Sequence of chain 1.A:
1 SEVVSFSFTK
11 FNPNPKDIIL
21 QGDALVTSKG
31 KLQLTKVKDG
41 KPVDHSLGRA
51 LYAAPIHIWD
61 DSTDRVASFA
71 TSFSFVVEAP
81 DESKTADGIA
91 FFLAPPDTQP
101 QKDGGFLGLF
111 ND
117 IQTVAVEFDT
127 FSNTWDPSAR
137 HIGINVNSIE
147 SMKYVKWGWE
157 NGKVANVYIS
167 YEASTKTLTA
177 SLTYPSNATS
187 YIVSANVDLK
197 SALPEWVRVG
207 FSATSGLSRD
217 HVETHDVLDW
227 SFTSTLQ

Binding-site contacts:
Ligand atom CA contacts residue A2G1 of chain 1.J at 3.7 Å.
Ligand atom O contacts residue SO41 of chain 1.E at 4.4 Å.
Ligand atom OG contacts residue A2G1 of chain 1.J at 1.4 Å.
Ligand atom CB contacts residue A2G1 of chain 1.J at 2.4 Å.
Ligand atom OG contacts residue PHE127 of chain 1.A at 4.2 Å.
Ligand atom O contacts residue A2G1 of chain 1.J at 4.4 Å.
Ligand atom CA contacts residue SO41 of chain 1.D at 3.8 Å.
Ligand atom CA contacts residue PHE127 of chain 1.A at 4.5 Å (hydrophobic).
Ligand atom OG contacts residue SO41 of chain 1.D at 3.1 Å (h-bond).
Ligand atom N contacts residue A2G1 of chain 1.J at 4.2 Å.
Ligand atom CB contacts residue SO41 of chain 1.D at 4.0 Å.
Ligand atom N contacts residue SO41 of chain 1.D at 3.0 Å (h-bond).

The protein below binds the small molecule below.
Small molecule (SMILES): N[C@@H](CO)C(=O)O